Sequence of chain 3.A:
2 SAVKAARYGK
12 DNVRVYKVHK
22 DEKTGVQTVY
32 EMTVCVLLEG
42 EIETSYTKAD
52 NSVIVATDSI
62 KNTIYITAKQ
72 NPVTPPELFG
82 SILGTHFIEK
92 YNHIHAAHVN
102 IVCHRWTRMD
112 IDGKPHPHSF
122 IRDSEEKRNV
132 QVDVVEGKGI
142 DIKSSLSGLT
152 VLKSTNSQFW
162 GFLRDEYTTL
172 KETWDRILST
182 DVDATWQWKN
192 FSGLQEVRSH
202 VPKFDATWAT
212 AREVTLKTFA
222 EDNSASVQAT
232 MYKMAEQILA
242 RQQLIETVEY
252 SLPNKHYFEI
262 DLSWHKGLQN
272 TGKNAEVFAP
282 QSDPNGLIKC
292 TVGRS

Binding-site contacts:
Ligand atom N8 contacts residue LYS62 of chain 4.A at 3.2 Å (salt-bridge).
Ligand atom N8 contacts residue PHE259 of chain 3.A at 4.3 Å.
Ligand atom O6 contacts residue PHE259 of chain 3.A at 4.3 Å.
Ligand atom C4 contacts residue PHE259 of chain 3.A at 3.6 Å (hydrophobic).
Ligand atom N3 contacts residue PHE259 of chain 3.A at 3.4 Å.
Ligand atom N7 contacts residue LYS62 of chain 4.A at 3.7 Å.
Ligand atom N7 contacts residue PHE259 of chain 3.A at 4.2 Å.
Ligand atom C2 contacts residue PHE259 of chain 3.A at 3.4 Å (hydrophobic).
Ligand atom N8 contacts residue ASP59 of chain 4.A at 3.4 Å (salt-bridge).
Ligand atom C6 contacts residue PHE259 of chain 3.A at 3.8 Å (hydrophobic).
Ligand atom O2 contacts residue PHE259 of chain 3.A at 3.3 Å.
Ligand atom N9 contacts residue PHE259 of chain 3.A at 3.8 Å.
Ligand atom C5 contacts residue PHE259 of chain 3.A at 3.8 Å (hydrophobic).
Ligand atom C6 contacts residue LEU171 of chain 3.A at 4.3 Å (hydrophobic).
Ligand atom C6 contacts residue ASP59 of chain 4.A at 4.4 Å.
Ligand atom O6 contacts residue ASP59 of chain 4.A at 4.0 Å.
Ligand atom N7 contacts residue ASP59 of chain 4.A at 2.6 Å (salt-bridge).
Ligand atom N9 contacts residue LYS62 of chain 4.A at 4.2 Å.
Ligand atom N1 contacts residue PHE259 of chain 3.A at 3.6 Å.
Ligand atom C5 contacts residue ASP59 of chain 4.A at 3.7 Å.
Ligand atom O2 contacts residue GLU260 of chain 3.A at 3.5 Å (salt-bridge).
Ligand atom O6 contacts residue LEU171 of chain 3.A at 3.1 Å.

Sequence of chain 4.A:
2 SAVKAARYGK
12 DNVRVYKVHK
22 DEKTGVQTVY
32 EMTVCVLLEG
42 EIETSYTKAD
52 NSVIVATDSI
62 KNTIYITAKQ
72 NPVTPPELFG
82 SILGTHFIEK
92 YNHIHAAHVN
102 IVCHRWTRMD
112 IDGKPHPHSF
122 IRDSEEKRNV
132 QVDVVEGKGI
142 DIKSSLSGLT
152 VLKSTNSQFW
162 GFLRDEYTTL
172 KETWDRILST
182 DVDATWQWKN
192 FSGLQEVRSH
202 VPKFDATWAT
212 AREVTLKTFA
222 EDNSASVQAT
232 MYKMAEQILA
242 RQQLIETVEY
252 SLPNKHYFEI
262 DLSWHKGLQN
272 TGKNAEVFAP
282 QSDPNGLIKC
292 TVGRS

This small molecule binds to this protein.
Small molecule (SMILES): O=c1[nH]c(=O)c2nn[nH]c2[nH]1